Binding-site contacts:
Ligand atom C2 contacts residue HIS174 of chain 1.L at 3.3 Å.
Ligand atom O6 contacts residue GLU374 of chain 1.L at 2.8 Å (salt-bridge).
Ligand atom C4 contacts residue ARG90 of chain 1.L at 4.4 Å.
Ligand atom C2 contacts residue TRP372 of chain 1.L at 4.4 Å (hydrophobic).
Ligand atom C6 contacts residue TRP372 of chain 1.L at 3.8 Å (hydrophobic).
Ligand atom O4 contacts residue TRP372 of chain 1.L at 3.8 Å.
Ligand atom C3 contacts residue HIS174 of chain 1.L at 3.8 Å.
Ligand atom C8 contacts residue TYR333 of chain 1.L at 4.4 Å (hydrophobic).
Ligand atom S1 contacts residue TYR333 of chain 1.L at 3.6 Å.
Ligand atom C6 contacts residue ASN335 of chain 1.L at 4.2 Å.
Ligand atom C6 contacts residue GLU374 of chain 1.L at 2.1 Å.
Ligand atom C4 contacts residue TRP372 of chain 1.L at 4.0 Å (hydrophobic).
Ligand atom C8 contacts residue TRP372 of chain 1.L at 3.0 Å (hydrophobic).
Ligand atom O3 contacts residue TRP372 of chain 1.L at 4.4 Å.
Ligand atom C5 contacts residue TRP372 of chain 1.L at 3.9 Å (hydrophobic).
Ligand atom O5 contacts residue GLU374 of chain 1.L at 4.3 Å.
Ligand atom N2 contacts residue TRP372 of chain 1.L at 3.9 Å.
Ligand atom C6 contacts residue TYR141 of chain 1.O at 3.6 Å (hydrophobic).
Ligand atom O4 contacts residue GLU374 of chain 1.L at 2.2 Å (salt-bridge).
Ligand atom C4 contacts residue GLU374 of chain 1.L at 3.2 Å.
Ligand atom C7 contacts residue ASP234 of chain 1.L at 3.2 Å.
Ligand atom C1 contacts residue GLU235 of chain 1.L at 3.8 Å.
Ligand atom O5 contacts residue GLU235 of chain 1.L at 4.5 Å.
Ligand atom C5 contacts residue GLU374 of chain 1.L at 3.0 Å.
Ligand atom N2 contacts residue ASP234 of chain 1.L at 2.9 Å (salt-bridge).
Ligand atom C2 contacts residue GLU235 of chain 1.L at 3.3 Å.
Ligand atom O6 contacts residue TYR141 of chain 1.O at 3.0 Å (h-bond).
Ligand atom O6 contacts residue ASN335 of chain 1.L at 2.8 Å (h-bond).
Ligand atom O6 contacts residue TRP372 of chain 1.L at 3.5 Å.
Ligand atom C2 contacts residue ASP234 of chain 1.L at 3.9 Å.
Ligand atom C7 contacts residue TRP372 of chain 1.L at 3.2 Å (hydrophobic).
Ligand atom C8 contacts residue ASP234 of chain 1.L at 3.1 Å.
Ligand atom O3 contacts residue ASP119 of chain 1.L at 3.5 Å (salt-bridge).
Ligand atom C8 contacts residue TRP285 of chain 1.L at 3.7 Å (hydrophobic).
Ligand atom O3 contacts residue HIS174 of chain 1.L at 3.0 Å.
Ligand atom O4 contacts residue ARG90 of chain 1.L at 3.6 Å.
Ligand atom C3 contacts residue TRP372 of chain 1.L at 3.7 Å (hydrophobic).
Ligand atom N2 contacts residue GLU235 of chain 1.L at 3.7 Å.
Ligand atom N2 contacts residue HIS174 of chain 1.L at 3.3 Å.
Ligand atom S1 contacts residue TRP372 of chain 1.L at 3.4 Å.

Sequence of chain 1.O:
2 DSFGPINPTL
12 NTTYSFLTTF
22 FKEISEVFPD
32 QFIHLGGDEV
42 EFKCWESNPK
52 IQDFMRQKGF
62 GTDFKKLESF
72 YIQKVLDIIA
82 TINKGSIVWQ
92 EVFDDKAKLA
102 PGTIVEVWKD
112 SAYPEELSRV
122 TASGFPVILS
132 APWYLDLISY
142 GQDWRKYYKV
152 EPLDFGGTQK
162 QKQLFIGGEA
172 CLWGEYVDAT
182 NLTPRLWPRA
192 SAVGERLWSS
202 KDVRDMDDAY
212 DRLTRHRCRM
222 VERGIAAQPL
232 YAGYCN

This protein binds this small molecule.
Small molecule (SMILES): CC1=N[C@@H]2[C@@H](O)[C@H](O)[C@@H](CO)O[C@@H]2S1

Sequence of chain 1.L:
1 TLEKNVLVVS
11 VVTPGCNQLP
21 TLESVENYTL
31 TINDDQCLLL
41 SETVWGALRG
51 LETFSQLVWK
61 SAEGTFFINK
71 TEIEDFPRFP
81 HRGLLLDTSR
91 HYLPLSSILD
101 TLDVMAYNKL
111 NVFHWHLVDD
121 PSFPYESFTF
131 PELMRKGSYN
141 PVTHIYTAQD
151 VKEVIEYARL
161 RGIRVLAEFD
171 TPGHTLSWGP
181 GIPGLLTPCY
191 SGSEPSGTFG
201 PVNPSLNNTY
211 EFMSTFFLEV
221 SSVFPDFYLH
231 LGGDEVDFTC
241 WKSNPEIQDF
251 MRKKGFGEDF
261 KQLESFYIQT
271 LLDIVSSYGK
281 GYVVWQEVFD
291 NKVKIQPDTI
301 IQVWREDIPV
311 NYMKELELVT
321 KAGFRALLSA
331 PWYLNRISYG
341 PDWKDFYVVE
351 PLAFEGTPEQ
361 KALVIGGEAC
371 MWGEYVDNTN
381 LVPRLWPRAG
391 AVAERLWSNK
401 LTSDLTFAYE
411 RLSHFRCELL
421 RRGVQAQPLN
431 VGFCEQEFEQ